This small molecule binds to this protein.
Small molecule (SMILES): CC(=O)N[C@@H]1[C@@H](O)[C@H](O)[C@@H](CO)O[C@H]1O

Binding-site contacts:
Ligand atom O7 contacts residue THR313 of chain 1.D at 3.1 Å (h-bond).
Ligand atom C5 contacts residue ASN311 of chain 1.D at 3.6 Å.
Ligand atom C7 contacts residue THR313 of chain 1.D at 3.7 Å.
Ligand atom C3 contacts residue ASN311 of chain 1.D at 3.8 Å.
Ligand atom C1 contacts residue ASN311 of chain 1.D at 1.4 Å.
Ligand atom C8 contacts residue THR313 of chain 1.D at 3.6 Å.
Ligand atom O7 contacts residue ASN311 of chain 1.D at 3.5 Å (h-bond).
Ligand atom C8 contacts residue ASN311 of chain 1.D at 4.3 Å.
Ligand atom C4 contacts residue ASN311 of chain 1.D at 4.2 Å.
Ligand atom O5 contacts residue ASN311 of chain 1.D at 2.4 Å (h-bond).
Ligand atom C7 contacts residue ASN311 of chain 1.D at 3.7 Å.
Ligand atom N2 contacts residue ASN311 of chain 1.D at 2.9 Å (h-bond).
Ligand atom C2 contacts residue ASN311 of chain 1.D at 2.5 Å.

Sequence of chain 1.D:
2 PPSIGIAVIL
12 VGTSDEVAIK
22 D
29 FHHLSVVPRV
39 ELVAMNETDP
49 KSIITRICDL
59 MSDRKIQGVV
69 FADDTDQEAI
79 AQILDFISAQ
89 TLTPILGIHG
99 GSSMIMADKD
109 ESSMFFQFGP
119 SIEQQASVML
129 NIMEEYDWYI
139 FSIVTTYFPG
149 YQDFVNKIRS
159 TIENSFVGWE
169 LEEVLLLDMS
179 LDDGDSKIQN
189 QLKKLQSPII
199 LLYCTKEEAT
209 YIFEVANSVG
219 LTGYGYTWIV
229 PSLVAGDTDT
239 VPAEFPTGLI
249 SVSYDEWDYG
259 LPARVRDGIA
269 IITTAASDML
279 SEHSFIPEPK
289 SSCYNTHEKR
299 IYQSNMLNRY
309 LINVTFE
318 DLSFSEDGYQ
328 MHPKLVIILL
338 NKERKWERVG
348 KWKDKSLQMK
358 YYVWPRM